Binding-site contacts:
Ligand atom C7 contacts residue ASN285 of chain 1.D at 3.1 Å.
Ligand atom N2 contacts residue VAL297 of chain 1.D at 3.4 Å (h-bond).
Ligand atom O5 contacts residue ASN298 of chain 1.D at 3.8 Å.
Ligand atom C1 contacts residue ASN298 of chain 1.D at 4.0 Å.
Ligand atom C2 contacts residue VAL297 of chain 1.D at 3.8 Å (hydrophobic).
Ligand atom C8 contacts residue ASN285 of chain 1.D at 4.3 Å.
Ligand atom C7 contacts residue VAL297 of chain 1.D at 4.3 Å (hydrophobic).
Ligand atom C6 contacts residue ASN298 of chain 1.D at 4.4 Å.
Ligand atom C4 contacts residue ASN285 of chain 1.D at 4.2 Å.
Ligand atom C3 contacts residue ASN285 of chain 1.D at 3.8 Å.
Ligand atom O5 contacts residue ASN285 of chain 1.D at 2.4 Å (h-bond).
Ligand atom C1 contacts residue VAL297 of chain 1.D at 3.5 Å (hydrophobic).
Ligand atom C2 contacts residue ASN285 of chain 1.D at 2.4 Å.
Ligand atom C8 contacts residue SER45 of chain 1.D at 3.6 Å.
Ligand atom C1 contacts residue ASN285 of chain 1.D at 1.4 Å.
Ligand atom O7 contacts residue ASN285 of chain 1.D at 3.0 Å (h-bond).
Ligand atom C3 contacts residue VAL297 of chain 1.D at 4.0 Å (hydrophobic).
Ligand atom C5 contacts residue ASN285 of chain 1.D at 3.7 Å.
Ligand atom C8 contacts residue SER46 of chain 1.D at 4.4 Å.
Ligand atom C8 contacts residue VAL297 of chain 1.D at 4.0 Å (hydrophobic).
Ligand atom C5 contacts residue ASN298 of chain 1.D at 3.9 Å.
Ligand atom N2 contacts residue ASN285 of chain 1.D at 2.8 Å (h-bond).

Sequence of chain 1.D:
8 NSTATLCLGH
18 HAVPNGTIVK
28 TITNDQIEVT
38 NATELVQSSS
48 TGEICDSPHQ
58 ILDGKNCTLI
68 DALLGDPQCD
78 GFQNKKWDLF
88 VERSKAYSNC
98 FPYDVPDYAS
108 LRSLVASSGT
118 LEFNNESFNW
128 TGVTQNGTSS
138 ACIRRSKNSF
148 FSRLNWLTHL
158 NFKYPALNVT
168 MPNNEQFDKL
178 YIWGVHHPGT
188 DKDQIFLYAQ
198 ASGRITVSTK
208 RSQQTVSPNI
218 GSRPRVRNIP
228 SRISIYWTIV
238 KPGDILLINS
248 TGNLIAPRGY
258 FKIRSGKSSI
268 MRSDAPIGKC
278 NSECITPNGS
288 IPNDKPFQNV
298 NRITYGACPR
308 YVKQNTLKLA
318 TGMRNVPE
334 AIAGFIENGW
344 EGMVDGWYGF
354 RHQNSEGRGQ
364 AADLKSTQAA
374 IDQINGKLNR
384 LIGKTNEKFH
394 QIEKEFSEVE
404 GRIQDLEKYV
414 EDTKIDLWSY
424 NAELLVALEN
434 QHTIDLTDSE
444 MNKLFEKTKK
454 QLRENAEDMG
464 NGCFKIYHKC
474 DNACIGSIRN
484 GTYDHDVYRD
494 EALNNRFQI

The small molecule below binds the protein below.
Small molecule (SMILES): CC(=O)N[C@@H]1[C@@H](O)[C@H](O)[C@@H](CO)O[C@H]1O